Binding-site contacts:
Ligand atom C1 contacts residue ASN249 of chain 1.G at 4.1 Å.
Ligand atom C2 contacts residue THR248 of chain 1.G at 4.3 Å.
Ligand atom C5 contacts residue THR248 of chain 1.G at 4.3 Å.
Ligand atom C8 contacts residue ASN246 of chain 1.G at 4.1 Å.
Ligand atom C3 contacts residue THR248 of chain 1.G at 4.4 Å.
Ligand atom O5 contacts residue ASN246 of chain 1.G at 2.3 Å (h-bond).
Ligand atom O5 contacts residue ASN249 of chain 1.G at 3.9 Å.
Ligand atom N2 contacts residue ASN246 of chain 1.G at 2.9 Å (h-bond).
Ligand atom C1 contacts residue ASN246 of chain 1.G at 1.4 Å.
Ligand atom C3 contacts residue ASN246 of chain 1.G at 3.8 Å.
Ligand atom C1 contacts residue THR248 of chain 1.G at 3.4 Å.
Ligand atom O5 contacts residue THR248 of chain 1.G at 4.2 Å.
Ligand atom O7 contacts residue ASN246 of chain 1.G at 4.0 Å.
Ligand atom C2 contacts residue ASN246 of chain 1.G at 2.5 Å.
Ligand atom C5 contacts residue ASN246 of chain 1.G at 3.6 Å.
Ligand atom C4 contacts residue ASN246 of chain 1.G at 4.2 Å.
Ligand atom C7 contacts residue ASN246 of chain 1.G at 3.6 Å.
Ligand atom N2 contacts residue THR248 of chain 1.G at 4.3 Å.

The protein below binds the small molecule below.
Small molecule (SMILES): CC(=O)N[C@@H]1[C@@H](O)[C@H](O)[C@@H](CO)O[C@H]1O

Sequence of chain 1.G:
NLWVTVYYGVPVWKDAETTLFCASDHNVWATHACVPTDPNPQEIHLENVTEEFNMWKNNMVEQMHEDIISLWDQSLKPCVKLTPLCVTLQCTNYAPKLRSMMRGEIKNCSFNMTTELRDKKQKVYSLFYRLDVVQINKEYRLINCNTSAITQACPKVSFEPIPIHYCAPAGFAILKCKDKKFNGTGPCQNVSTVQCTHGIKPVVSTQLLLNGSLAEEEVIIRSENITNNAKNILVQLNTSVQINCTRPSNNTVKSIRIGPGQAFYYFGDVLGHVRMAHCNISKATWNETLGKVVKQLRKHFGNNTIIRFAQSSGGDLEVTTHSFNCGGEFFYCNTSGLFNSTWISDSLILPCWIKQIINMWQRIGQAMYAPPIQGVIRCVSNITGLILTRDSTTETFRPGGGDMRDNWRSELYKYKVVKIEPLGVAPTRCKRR